Sequence of chain 1.A:
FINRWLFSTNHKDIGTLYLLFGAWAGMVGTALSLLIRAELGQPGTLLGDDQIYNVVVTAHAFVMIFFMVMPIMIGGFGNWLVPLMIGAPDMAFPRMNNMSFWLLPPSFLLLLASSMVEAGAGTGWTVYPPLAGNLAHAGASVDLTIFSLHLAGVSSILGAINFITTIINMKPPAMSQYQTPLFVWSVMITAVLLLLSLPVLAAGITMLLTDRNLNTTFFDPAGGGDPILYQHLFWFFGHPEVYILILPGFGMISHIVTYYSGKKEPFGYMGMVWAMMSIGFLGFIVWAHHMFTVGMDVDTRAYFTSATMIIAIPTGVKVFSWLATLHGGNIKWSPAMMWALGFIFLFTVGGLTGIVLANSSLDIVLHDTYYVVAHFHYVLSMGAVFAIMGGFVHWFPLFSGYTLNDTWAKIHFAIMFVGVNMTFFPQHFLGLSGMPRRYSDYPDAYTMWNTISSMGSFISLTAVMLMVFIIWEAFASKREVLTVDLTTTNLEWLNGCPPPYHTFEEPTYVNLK

A small-molecule ligand and the protein it binds are described below.
Small molecule (SMILES): C[C@H](CCC(=O)O)[C@H]1CC[C@H]2[C@@H]3[C@H](O)C[C@@H]4C[C@H](O)CC[C@]4(C)[C@H]3C[C@H](O)[C@]12C

Binding-site contacts:
Ligand atom C4 contacts residue GLN59 of chain 1.B at 4.1 Å.
Ligand atom C6 contacts residue GLU62 of chain 1.B at 4.3 Å.
Ligand atom C7 contacts residue GLN59 of chain 1.B at 4.2 Å.
Ligand atom C15 contacts residue GLY272 of chain 1.A at 3.9 Å.
Ligand atom C4 contacts residue THR66 of chain 1.B at 4.0 Å.
Ligand atom O3 contacts residue GLN59 of chain 1.B at 3.1 Å (h-bond).
Ligand atom C16 contacts residue GLY272 of chain 1.A at 4.3 Å.
Ligand atom C16 contacts residue MET271 of chain 1.A at 3.8 Å (hydrophobic).
Ligand atom C5 contacts residue THR66 of chain 1.B at 3.9 Å.
Ligand atom C2 contacts residue GLN59 of chain 1.B at 4.3 Å.
Ligand atom O12 contacts residue GLN59 of chain 1.B at 3.7 Å.
Ligand atom C3 contacts residue THR63 of chain 1.B at 4.2 Å.
Ligand atom C24 contacts residue MET271 of chain 1.A at 3.6 Å (hydrophobic).
Ligand atom O3 contacts residue GLU62 of chain 1.B at 4.0 Å.
Ligand atom C3 contacts residue GLU62 of chain 1.B at 4.4 Å.
Ligand atom O7 contacts residue GLN59 of chain 1.B at 3.0 Å (h-bond).
Ligand atom C19 contacts residue TRP275 of chain 1.A at 3.9 Å (hydrophobic).
Ligand atom O25 contacts residue MET271 of chain 1.A at 3.8 Å.
Ligand atom C15 contacts residue MET271 of chain 1.A at 3.9 Å (hydrophobic).
Ligand atom C9 contacts residue GLN59 of chain 1.B at 4.2 Å.
Ligand atom C18 contacts residue TRP275 of chain 1.A at 4.0 Å (hydrophobic).
Ligand atom O3 contacts residue THR63 of chain 1.B at 3.0 Å (h-bond).
Ligand atom C22 contacts residue MET271 of chain 1.A at 3.8 Å (hydrophobic).
Ligand atom C6 contacts residue THR66 of chain 1.B at 3.9 Å.
Ligand atom C7 contacts residue TRP275 of chain 1.A at 4.0 Å (hydrophobic).
Ligand atom C23 contacts residue MET271 of chain 1.A at 4.2 Å (hydrophobic).
Ligand atom C4 contacts residue GLU62 of chain 1.B at 3.9 Å.
Ligand atom C3 contacts residue GLN59 of chain 1.B at 4.0 Å.
Ligand atom C7 contacts residue GLU62 of chain 1.B at 3.8 Å.
Ligand atom C6 contacts residue TRP275 of chain 1.A at 3.7 Å (hydrophobic).
Ligand atom C15 contacts residue TRP275 of chain 1.A at 3.9 Å (hydrophobic).
Ligand atom C8 contacts residue TRP275 of chain 1.A at 4.4 Å (hydrophobic).
Ligand atom O26 contacts residue MET271 of chain 1.A at 3.5 Å.
Ligand atom O7 contacts residue GLU62 of chain 1.B at 2.9 Å (salt-bridge).
Ligand atom C14 contacts residue GLN59 of chain 1.B at 4.0 Å.
Ligand atom C8 contacts residue GLN59 of chain 1.B at 4.3 Å.

Sequence of chain 1.B:
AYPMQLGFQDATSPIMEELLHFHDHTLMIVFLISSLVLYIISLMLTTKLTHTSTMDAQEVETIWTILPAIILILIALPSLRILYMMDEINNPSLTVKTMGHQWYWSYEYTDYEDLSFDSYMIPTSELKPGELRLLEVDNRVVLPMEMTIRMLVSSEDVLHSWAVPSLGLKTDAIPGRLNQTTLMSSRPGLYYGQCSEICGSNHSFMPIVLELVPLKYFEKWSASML